Binding-site contacts:
Ligand atom O3' contacts residue DA1 of chain 1.NF at 1.6 Å.
Ligand atom C5' contacts residue PRO205 of chain 1.CB at 4.5 Å (hydrophobic).
Ligand atom O5' contacts residue DA1 of chain 1.NF at 4.3 Å.
Ligand atom C2' contacts residue DA1 of chain 1.NF at 3.1 Å.
Ligand atom O3' contacts residue PRO205 of chain 1.CB at 4.2 Å.
Ligand atom C3' contacts residue DA1 of chain 1.NF at 2.6 Å.
Ligand atom C4' contacts residue DA1 of chain 1.NF at 3.9 Å.
Ligand atom C5' contacts residue DA1 of chain 1.NF at 4.4 Å.

A small-molecule ligand and the protein it binds are described below.
Small molecule (SMILES): Nc1ccn([C@H]2C[C@H](O)[C@@H](COP(=O)(O)O)O2)c(=O)n1

Sequence of chain 1.CB:
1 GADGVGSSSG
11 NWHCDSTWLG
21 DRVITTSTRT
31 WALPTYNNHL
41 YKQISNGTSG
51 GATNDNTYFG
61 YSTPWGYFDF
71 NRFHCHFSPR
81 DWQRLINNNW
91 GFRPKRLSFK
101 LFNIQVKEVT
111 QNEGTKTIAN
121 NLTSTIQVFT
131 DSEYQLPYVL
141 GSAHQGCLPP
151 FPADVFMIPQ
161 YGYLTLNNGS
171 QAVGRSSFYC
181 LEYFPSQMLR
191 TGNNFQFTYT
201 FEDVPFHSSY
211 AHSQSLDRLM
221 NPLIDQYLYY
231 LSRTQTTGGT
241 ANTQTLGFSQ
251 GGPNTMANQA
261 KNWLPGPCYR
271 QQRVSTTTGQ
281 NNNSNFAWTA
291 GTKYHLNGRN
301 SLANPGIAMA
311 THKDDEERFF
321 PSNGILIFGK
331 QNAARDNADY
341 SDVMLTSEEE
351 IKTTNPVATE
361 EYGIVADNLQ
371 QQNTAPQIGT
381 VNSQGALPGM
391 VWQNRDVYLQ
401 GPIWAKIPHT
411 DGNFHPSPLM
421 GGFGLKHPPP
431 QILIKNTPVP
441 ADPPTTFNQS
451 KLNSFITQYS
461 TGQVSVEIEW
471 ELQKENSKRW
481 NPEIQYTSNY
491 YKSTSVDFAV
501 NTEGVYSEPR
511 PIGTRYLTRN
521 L